Sequence of chain 1.A:
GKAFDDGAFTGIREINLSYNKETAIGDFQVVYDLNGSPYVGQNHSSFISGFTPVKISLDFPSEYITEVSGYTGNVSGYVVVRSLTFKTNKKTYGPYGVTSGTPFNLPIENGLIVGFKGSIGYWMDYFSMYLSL

Binding-site contacts:
Ligand atom O6 contacts residue VAL80 of chain 1.A at 4.2 Å.
Ligand atom C3 contacts residue GLY1 of chain 1.A at 3.9 Å.
Ligand atom C4 contacts residue TYR78 of chain 1.A at 3.8 Å (hydrophobic).
Ligand atom C6 contacts residue TYR78 of chain 1.A at 3.7 Å (hydrophobic).
Ligand atom O4 contacts residue TYR122 of chain 1.A at 4.2 Å.
Ligand atom C3 contacts residue TYR78 of chain 1.A at 3.8 Å (hydrophobic).
Ligand atom O2 contacts residue PHE47 of chain 1.A at 4.5 Å.
Ligand atom C1 contacts residue PHE47 of chain 1.A at 4.4 Å (hydrophobic).
Ligand atom C6 contacts residue VAL80 of chain 1.A at 4.1 Å (hydrophobic).
Ligand atom C5 contacts residue TYR122 of chain 1.A at 4.0 Å (hydrophobic).
Ligand atom C6 contacts residue TYR122 of chain 1.A at 3.9 Å (hydrophobic).
Ligand atom C7 contacts residue TYR78 of chain 1.A at 3.7 Å (hydrophobic).
Ligand atom O5 contacts residue GLY121 of chain 1.A at 3.9 Å.
Ligand atom O5 contacts residue TYR122 of chain 1.A at 2.9 Å (h-bond).
Ligand atom O4 contacts residue GLY121 of chain 1.A at 3.5 Å.
Ligand atom C5 contacts residue TYR78 of chain 1.A at 3.8 Å (hydrophobic).
Ligand atom O1 contacts residue TYR122 of chain 1.A at 4.1 Å.
Ligand atom C6 contacts residue TRP123 of chain 1.A at 3.7 Å (hydrophobic).
Ligand atom O6 contacts residue ASP125 of chain 1.A at 2.8 Å (salt-bridge).
Ligand atom C5 contacts residue ASP125 of chain 1.A at 4.0 Å.
Ligand atom O3 contacts residue GLY1 of chain 1.A at 3.0 Å (h-bond).
Ligand atom C1 contacts residue TYR122 of chain 1.A at 3.6 Å (hydrophobic).
Ligand atom C2 contacts residue PHE47 of chain 1.A at 4.2 Å (hydrophobic).
Ligand atom C4 contacts residue ASP125 of chain 1.A at 3.6 Å.
Ligand atom O6 contacts residue GLY121 of chain 1.A at 3.7 Å.
Ligand atom C4 contacts residue GLY1 of chain 1.A at 4.1 Å.
Ligand atom O4 contacts residue ASP125 of chain 1.A at 2.9 Å (salt-bridge).
Ligand atom O6 contacts residue TYR122 of chain 1.A at 3.1 Å (h-bond).
Ligand atom C7 contacts residue TYR122 of chain 1.A at 3.5 Å (hydrophobic).
Ligand atom O1 contacts residue TYR78 of chain 1.A at 3.5 Å (h-bond).
Ligand atom O6 contacts residue TRP123 of chain 1.A at 3.0 Å (h-bond).
Ligand atom O4 contacts residue GLY1 of chain 1.A at 3.2 Å (h-bond).
Ligand atom O3 contacts residue TYR78 of chain 1.A at 4.5 Å.
Ligand atom C2 contacts residue GLY1 of chain 1.A at 4.2 Å.
Ligand atom C6 contacts residue ASP125 of chain 1.A at 3.3 Å.

A small-molecule ligand and the protein it binds are described below.
Small molecule (SMILES): CO[C@H]1O[C@H](CO)[C@H](O)[C@H](O)[C@H]1O